The protein below binds the small molecule below.
Small molecule (SMILES): O=C(O)CCCCN(CCc1cc(F)ccc1OCc1ccc(-c2ccc(C(F)(F)F)cc2)cc1)Cc1ccc(C(=O)O)cc1

Binding-site contacts:
Ligand atom CBG contacts residue TYR134 of chain 3.B at 3.7 Å (hydrophobic).
Ligand atom FAK contacts residue PHE112 of chain 3.B at 3.0 Å.
Ligand atom CAX contacts residue PRO118 of chain 3.B at 3.6 Å (hydrophobic).
Ligand atom CBA contacts residue HIS105 of chain 3.B at 3.0 Å.
Ligand atom FAA contacts residue LEU101 of chain 3.B at 3.7 Å.
Ligand atom FAJ contacts residue PHE112 of chain 3.B at 2.6 Å.
Ligand atom OAC contacts residue TYR134 of chain 3.B at 2.5 Å (h-bond).
Ligand atom OAC contacts residue SER136 of chain 3.B at 2.9 Å (h-bond).
Ligand atom OAC contacts residue PRO118 of chain 3.B at 3.5 Å.
Ligand atom FAA contacts residue LEU148 of chain 3.B at 3.6 Å.
Ligand atom CAD contacts residue LEU148 of chain 3.B at 3.4 Å (hydrophobic).
Ligand atom FAK contacts residue TYR83 of chain 3.B at 2.7 Å.
Ligand atom CBH contacts residue LEU115 of chain 3.B at 3.2 Å (hydrophobic).
Ligand atom CAG contacts residue TYR83 of chain 3.B at 3.1 Å (hydrophobic).
Ligand atom OAA contacts residue ARG138 of chain 3.B at 2.6 Å (salt-bridge).
Ligand atom OAD contacts residue ARG138 of chain 3.B at 3.2 Å (salt-bridge).
Ligand atom CAT contacts residue LEU115 of chain 3.B at 3.5 Å (hydrophobic).
Ligand atom OAB contacts residue ARG138 of chain 3.B at 2.9 Å (salt-bridge).
Ligand atom FAJ contacts residue TYR2 of chain 3.B at 3.5 Å.
Ligand atom CAJ contacts residue TYR83 of chain 3.B at 3.6 Å (hydrophobic).
Ligand atom OBF contacts residue TRP74 of chain 3.B at 3.0 Å (h-bond).
Ligand atom OAD contacts residue LEU115 of chain 3.B at 3.7 Å.
Ligand atom CAJ contacts residue LEU4 of chain 3.B at 3.2 Å (hydrophobic).
Ligand atom CAI contacts residue PHE112 of chain 3.B at 3.6 Å (hydrophobic).
Ligand atom CAC contacts residue LEU148 of chain 3.B at 3.6 Å (hydrophobic).
Ligand atom CBG contacts residue PRO118 of chain 3.B at 3.6 Å (hydrophobic).
Ligand atom CBH contacts residue ARG138 of chain 3.B at 3.2 Å.
Ligand atom CBG contacts residue ARG138 of chain 3.B at 3.6 Å.
Ligand atom OAD contacts residue TYR2 of chain 3.B at 3.4 Å (h-bond).
Ligand atom CAP contacts residue HIS105 of chain 3.B at 3.5 Å.
Ligand atom OAB contacts residue LEU115 of chain 3.B at 3.4 Å.
Ligand atom CAB contacts residue PHE97 of chain 3.B at 3.6 Å (hydrophobic).
Ligand atom CBG contacts residue SER136 of chain 3.B at 3.5 Å.
Ligand atom OAB contacts residue ARG116 of chain 3.B at 2.6 Å (salt-bridge).
Ligand atom OAA contacts residue SER136 of chain 3.B at 3.2 Å (h-bond).
Ligand atom OAD contacts residue MET1 of chain 3.B at 3.5 Å.
Ligand atom CBM contacts residue LEU115 of chain 3.B at 3.3 Å (hydrophobic).
Ligand atom CAG contacts residue LEU4 of chain 3.B at 3.1 Å (hydrophobic).
Ligand atom FAE contacts residue TYR2 of chain 3.B at 3.1 Å.
Ligand atom FAE contacts residue GLY39 of chain 3.B at 3.2 Å.

Sequence of chain 3.B:
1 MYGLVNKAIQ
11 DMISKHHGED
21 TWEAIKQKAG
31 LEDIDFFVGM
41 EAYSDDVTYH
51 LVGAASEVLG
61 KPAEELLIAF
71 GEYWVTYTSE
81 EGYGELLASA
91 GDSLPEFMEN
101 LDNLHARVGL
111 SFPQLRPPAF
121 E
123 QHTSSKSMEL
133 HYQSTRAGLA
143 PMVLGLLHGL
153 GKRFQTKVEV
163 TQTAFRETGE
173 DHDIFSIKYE